Binding-site contacts:
Ligand atom O2 contacts residue PHE125 of chain 2.C at 3.3 Å.
Ligand atom C3 contacts residue GLY212 of chain 2.C at 4.0 Å.
Ligand atom O2X contacts residue ALA128 of chain 2.C at 4.2 Å.
Ligand atom C2 contacts residue GLY212 of chain 2.C at 4.0 Å.
Ligand atom O2X contacts residue GLY126 of chain 2.C at 3.7 Å.
Ligand atom O2 contacts residue ILE245 of chain 2.C at 3.8 Å.
Ligand atom O1X contacts residue GLN216 of chain 2.C at 3.9 Å.
Ligand atom O1 contacts residue PHE125 of chain 2.C at 3.6 Å.
Ligand atom P' contacts residue LYS289 of chain 2.C at 3.7 Å.
Ligand atom C1 contacts residue GLY210 of chain 2.C at 3.5 Å.
Ligand atom O4 contacts residue GLY126 of chain 2.C at 3.9 Å.
Ligand atom O5 contacts residue GLY126 of chain 2.C at 3.8 Å.
Ligand atom C5 contacts residue ILE211 of chain 2.C at 4.0 Å (hydrophobic).
Ligand atom O3 contacts residue ASP244 of chain 2.C at 3.2 Å (salt-bridge).
Ligand atom O3 contacts residue PHE125 of chain 2.C at 3.6 Å.
Ligand atom O1 contacts residue GLY210 of chain 2.C at 3.3 Å (h-bond).
Ligand atom O1X contacts residue THR221 of chain 2.C at 3.6 Å (h-bond).
Ligand atom C1 contacts residue PHE125 of chain 2.C at 4.0 Å (hydrophobic).
Ligand atom C1 contacts residue ILE211 of chain 2.C at 3.9 Å (hydrophobic).
Ligand atom O2X contacts residue GLU127 of chain 2.C at 2.8 Å (salt-bridge).
Ligand atom P' contacts residue THR221 of chain 2.C at 3.7 Å.
Ligand atom O2 contacts residue LEU246 of chain 2.C at 2.8 Å (h-bond).
Ligand atom O5 contacts residue GLU127 of chain 2.C at 4.2 Å.
Ligand atom P' contacts residue GLU127 of chain 2.C at 3.8 Å.
Ligand atom O2X contacts residue THR221 of chain 2.C at 2.6 Å (h-bond).
Ligand atom O3X contacts residue LYS289 of chain 2.C at 3.3 Å (salt-bridge).
Ligand atom O1 contacts residue LEU246 of chain 2.C at 3.7 Å.
Ligand atom O2 contacts residue ASP244 of chain 2.C at 3.3 Å (salt-bridge).
Ligand atom C2 contacts residue LEU246 of chain 2.C at 3.6 Å (hydrophobic).
Ligand atom C2 contacts residue ASP244 of chain 2.C at 3.2 Å.
Ligand atom O3X contacts residue ALA128 of chain 2.C at 3.5 Å (h-bond).
Ligand atom C3 contacts residue ASP244 of chain 2.C at 3.3 Å.
Ligand atom C2 contacts residue ILE245 of chain 2.C at 4.2 Å (hydrophobic).
Ligand atom O4 contacts residue PHE125 of chain 2.C at 3.2 Å (h-bond).
Ligand atom C5 contacts residue GLY212 of chain 2.C at 4.0 Å.
Ligand atom O3 contacts residue ILE222 of chain 2.C at 3.4 Å.
Ligand atom O2 contacts residue GLY247 of chain 2.C at 3.7 Å.
Ligand atom C4 contacts residue THR221 of chain 2.C at 4.2 Å.
Ligand atom O1X contacts residue LYS289 of chain 2.C at 3.0 Å (salt-bridge).
Ligand atom O3X contacts residue GLU127 of chain 2.C at 4.1 Å.

The protein below binds the small molecule below.
Small molecule (SMILES): O=P(O)(O)OC[C@H]1O[C@H](O)[C@H](O)[C@@H]1O

Sequence of chain 2.C:
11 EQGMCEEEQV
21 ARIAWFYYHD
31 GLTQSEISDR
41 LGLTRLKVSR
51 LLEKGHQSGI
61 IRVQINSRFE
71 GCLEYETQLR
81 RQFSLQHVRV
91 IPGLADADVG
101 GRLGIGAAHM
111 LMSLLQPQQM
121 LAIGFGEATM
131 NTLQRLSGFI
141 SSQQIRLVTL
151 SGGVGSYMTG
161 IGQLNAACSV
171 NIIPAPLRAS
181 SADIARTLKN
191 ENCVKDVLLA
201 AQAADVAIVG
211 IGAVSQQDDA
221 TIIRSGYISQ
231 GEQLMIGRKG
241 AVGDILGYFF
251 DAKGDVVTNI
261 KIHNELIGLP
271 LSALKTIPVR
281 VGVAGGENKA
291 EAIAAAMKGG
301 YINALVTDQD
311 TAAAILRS